Sequence of chain 1.A:
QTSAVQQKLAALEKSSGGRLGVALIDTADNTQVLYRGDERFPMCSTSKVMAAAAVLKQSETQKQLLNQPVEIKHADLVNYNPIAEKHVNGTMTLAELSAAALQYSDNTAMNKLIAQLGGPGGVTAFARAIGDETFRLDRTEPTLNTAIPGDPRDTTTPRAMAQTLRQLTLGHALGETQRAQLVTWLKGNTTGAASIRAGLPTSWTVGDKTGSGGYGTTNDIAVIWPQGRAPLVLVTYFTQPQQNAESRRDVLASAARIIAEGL

Binding-site contacts:
Ligand atom O1 contacts residue THR140 of chain 1.A at 4.0 Å.
Ligand atom C5 contacts residue ASN111 of chain 1.A at 4.1 Å.
Ligand atom C4 contacts residue ALA115 of chain 1.A at 4.4 Å (hydrophobic).
Ligand atom C6 contacts residue ALA75 of chain 1.A at 3.1 Å (hydrophobic).
Ligand atom C2 contacts residue ASN111 of chain 1.A at 4.1 Å.
Ligand atom O1 contacts residue ASN111 of chain 1.A at 2.7 Å (h-bond).
Ligand atom O5 contacts residue ASN111 of chain 1.A at 3.5 Å.
Ligand atom C2 contacts residue THR140 of chain 1.A at 3.7 Å.
Ligand atom O6 contacts residue ASP76 of chain 1.A at 3.7 Å.
Ligand atom C1 contacts residue ASN111 of chain 1.A at 3.8 Å.
Ligand atom O6 contacts residue LEU77 of chain 1.A at 4.2 Å.
Ligand atom C1 contacts residue ASN111 of chain 1.A at 3.5 Å.
Ligand atom C1 contacts residue THR140 of chain 1.A at 3.4 Å.
Ligand atom O2 contacts residue THR140 of chain 1.A at 2.5 Å (h-bond).
Ligand atom C6 contacts residue LYS112 of chain 1.A at 3.9 Å.
Ligand atom O1 contacts residue ILE114 of chain 1.A at 3.8 Å.
Ligand atom O6 contacts residue ASN111 of chain 1.A at 3.9 Å.
Ligand atom C2 contacts residue GLU141 of chain 1.A at 4.5 Å.
Ligand atom C1 contacts residue THR140 of chain 1.A at 4.5 Å.
Ligand atom O4 contacts residue ALA115 of chain 1.A at 4.0 Å.
Ligand atom C3 contacts residue ALA115 of chain 1.A at 4.2 Å (hydrophobic).
Ligand atom O6 contacts residue LYS112 of chain 1.A at 3.4 Å.
Ligand atom O6 contacts residue ALA75 of chain 1.A at 2.8 Å (h-bond).
Ligand atom O6 contacts residue ASP76 of chain 1.A at 3.5 Å (salt-bridge).
Ligand atom O6 contacts residue VAL78 of chain 1.A at 4.1 Å.
Ligand atom C6 contacts residue ASP76 of chain 1.A at 3.4 Å.
Ligand atom C6 contacts residue ASP76 of chain 1.A at 4.1 Å.
Ligand atom O2 contacts residue ASN111 of chain 1.A at 4.4 Å.
Ligand atom O5 contacts residue ASN111 of chain 1.A at 3.8 Å.
Ligand atom O1 contacts residue ALA115 of chain 1.A at 3.5 Å (h-bond).
Ligand atom C2 contacts residue ASN111 of chain 1.A at 4.2 Å.
Ligand atom C5 contacts residue ALA115 of chain 1.A at 4.4 Å (hydrophobic).

This small molecule binds to this protein.
Small molecule (SMILES): OC[C@H]1O[C@@](CO)(O[C@H]2O[C@H](CO)[C@@H](O)[C@H](O)[C@H]2O)[C@@H](O)[C@@H]1O